This protein binds this small molecule.
Small molecule (SMILES): Nc1ncnc2c1ncn2[C@@H]1O[C@H](CO[P](=O)(O)O[P](=O)(O)CP(=O)(O)O)[C@@H](O)[C@H]1O

Sequence of chain 1.F:
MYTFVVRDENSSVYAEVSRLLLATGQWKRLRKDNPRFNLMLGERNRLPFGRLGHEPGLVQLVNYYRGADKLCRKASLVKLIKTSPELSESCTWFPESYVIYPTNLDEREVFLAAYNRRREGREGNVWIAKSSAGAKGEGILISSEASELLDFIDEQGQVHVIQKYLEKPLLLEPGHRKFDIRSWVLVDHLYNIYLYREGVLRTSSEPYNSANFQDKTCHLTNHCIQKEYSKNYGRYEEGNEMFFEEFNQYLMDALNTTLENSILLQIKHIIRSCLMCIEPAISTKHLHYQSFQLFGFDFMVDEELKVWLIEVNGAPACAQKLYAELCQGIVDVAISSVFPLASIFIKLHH

Binding-site contacts:
Ligand atom N1 contacts residue TYR185 of chain 1.F at 3.3 Å.
Ligand atom N3 contacts residue TYR185 of chain 1.F at 3.6 Å.
Ligand atom N6 contacts residue LYS184 of chain 1.F at 2.6 Å (salt-bridge).
Ligand atom C2 contacts residue LEU186 of chain 1.F at 3.2 Å (hydrophobic).
Ligand atom O4' contacts residue LEU240 of chain 1.F at 3.7 Å.
Ligand atom PG contacts residue ASP318 of chain 1.F at 3.6 Å.
Ligand atom N6 contacts residue ILE148 of chain 1.F at 3.5 Å.
Ligand atom O2' contacts residue HIS239 of chain 1.F at 3.5 Å (h-bond).
Ligand atom O1G contacts residue GLU331 of chain 1.F at 2.5 Å (salt-bridge).
Ligand atom O1B contacts residue LYS74 of chain 1.F at 3.4 Å (salt-bridge).
Ligand atom N1 contacts residue LEU186 of chain 1.F at 2.7 Å (h-bond).
Ligand atom O1A contacts residue LYS74 of chain 1.F at 3.4 Å.
Ligand atom O1A contacts residue LYS150 of chain 1.F at 3.7 Å.
Ligand atom N7 contacts residue ILE148 of chain 1.F at 3.6 Å.
Ligand atom C3' contacts residue THR241 of chain 1.F at 3.1 Å.
Ligand atom C8 contacts residue ILE148 of chain 1.F at 3.5 Å (hydrophobic).
Ligand atom O3' contacts residue LEU240 of chain 1.F at 3.4 Å.
Ligand atom PB contacts residue GLU331 of chain 1.F at 3.5 Å.
Ligand atom PG contacts residue GLU331 of chain 1.F at 3.1 Å.
Ligand atom N6 contacts residue TYR185 of chain 1.F at 3.6 Å.
Ligand atom O2G contacts residue ARG202 of chain 1.F at 3.5 Å (salt-bridge).
Ligand atom O3G contacts residue ARG222 of chain 1.F at 3.5 Å (salt-bridge).
Ligand atom O2A contacts residue LYS150 of chain 1.F at 3.4 Å (salt-bridge).
Ligand atom C3B contacts residue ASN242 of chain 1.F at 3.3 Å.
Ligand atom C2 contacts residue TYR185 of chain 1.F at 3.6 Å (hydrophobic).
Ligand atom O2B contacts residue ASN242 of chain 1.F at 3.4 Å (h-bond).
Ligand atom N6 contacts residue GLN183 of chain 1.F at 2.9 Å (h-bond).
Ligand atom O3G contacts residue GLU331 of chain 1.F at 2.7 Å (salt-bridge).
Ligand atom O3' contacts residue THR241 of chain 1.F at 2.3 Å (h-bond).
Ligand atom N7 contacts residue GLN183 of chain 1.F at 3.5 Å (h-bond).
Ligand atom N3 contacts residue LYS198 of chain 1.F at 3.5 Å.
Ligand atom O1B contacts residue GLU331 of chain 1.F at 3.0 Å (salt-bridge).
Ligand atom O2B contacts residue LYS156 of chain 1.F at 3.3 Å (salt-bridge).
Ligand atom O2' contacts residue LYS198 of chain 1.F at 3.2 Å.
Ligand atom O2A contacts residue ILE330 of chain 1.F at 3.0 Å.
Ligand atom O1G contacts residue ASN333 of chain 1.F at 2.3 Å (h-bond).
Ligand atom O2' contacts residue THR241 of chain 1.F at 3.4 Å (h-bond).
Ligand atom N7 contacts residue LYS150 of chain 1.F at 3.7 Å.
Ligand atom O3G contacts residue ASP318 of chain 1.F at 2.3 Å (salt-bridge).
Ligand atom O3A contacts residue GLU331 of chain 1.F at 3.1 Å (salt-bridge).